Binding-site contacts:
Ligand atom C5 contacts residue ASN75 of chain 1.A at 3.6 Å.
Ligand atom C3 contacts residue ASN75 of chain 1.A at 3.8 Å.
Ligand atom C6 contacts residue MET107 of chain 1.A at 4.2 Å (hydrophobic).
Ligand atom N2 contacts residue ASN75 of chain 1.A at 3.0 Å (h-bond).
Ligand atom C1 contacts residue ASN75 of chain 1.A at 1.4 Å.
Ligand atom C1 contacts residue THR77 of chain 1.A at 4.2 Å.
Ligand atom O5 contacts residue ASN75 of chain 1.A at 2.3 Å (h-bond).
Ligand atom O6 contacts residue MET107 of chain 1.A at 3.9 Å.
Ligand atom C4 contacts residue ASN75 of chain 1.A at 4.2 Å.
Ligand atom C2 contacts residue ASN75 of chain 1.A at 2.5 Å.
Ligand atom O5 contacts residue MET107 of chain 1.A at 4.1 Å.
Ligand atom O7 contacts residue ASN75 of chain 1.A at 3.5 Å (h-bond).
Ligand atom O7 contacts residue HIS74 of chain 1.A at 4.0 Å.
Ligand atom C8 contacts residue ASN75 of chain 1.A at 3.3 Å.
Ligand atom C7 contacts residue ASN75 of chain 1.A at 3.5 Å.
Ligand atom N2 contacts residue THR77 of chain 1.A at 4.5 Å.

The small molecule below binds the protein below.
Small molecule (SMILES): CC(=O)N[C@@H]1[C@@H](O)[C@H](O)[C@@H](CO)O[C@H]1O

Sequence of chain 1.A:
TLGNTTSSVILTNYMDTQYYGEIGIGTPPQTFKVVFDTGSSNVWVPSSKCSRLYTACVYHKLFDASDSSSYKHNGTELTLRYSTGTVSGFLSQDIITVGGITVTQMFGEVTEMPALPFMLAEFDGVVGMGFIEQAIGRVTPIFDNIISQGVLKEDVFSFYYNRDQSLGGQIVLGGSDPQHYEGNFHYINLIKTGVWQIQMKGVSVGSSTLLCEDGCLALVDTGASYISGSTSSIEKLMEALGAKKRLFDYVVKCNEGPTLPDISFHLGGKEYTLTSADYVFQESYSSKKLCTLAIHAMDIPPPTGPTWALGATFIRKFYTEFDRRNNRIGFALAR